Sequence of chain 17.A:
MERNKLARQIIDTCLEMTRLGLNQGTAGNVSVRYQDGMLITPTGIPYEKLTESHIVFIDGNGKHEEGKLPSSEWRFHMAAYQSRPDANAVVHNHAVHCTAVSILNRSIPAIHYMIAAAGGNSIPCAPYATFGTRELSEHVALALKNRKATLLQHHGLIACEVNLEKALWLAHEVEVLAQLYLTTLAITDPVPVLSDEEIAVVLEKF

Binding-site contacts:
Ligand atom O1 contacts residue ASN29 of chain 17.A at 3.6 Å.
Ligand atom O2 contacts residue GLU73 of chain 17.A at 2.4 Å (salt-bridge).
Ligand atom O2P contacts residue SER71 of chain 17.A at 3.7 Å.
Ligand atom O1P contacts residue SER72 of chain 17.A at 3.6 Å.
Ligand atom C1 contacts residue ZN1 of chain 17.B at 2.8 Å.
Ligand atom O2 contacts residue HIS94 of chain 17.A at 3.7 Å.
Ligand atom P contacts residue THR43 of chain 17.A at 3.9 Å.
Ligand atom O3P contacts residue GLY44 of chain 17.A at 2.9 Å (h-bond).
Ligand atom N2 contacts residue GLU73 of chain 17.A at 3.1 Å (salt-bridge).
Ligand atom O4P contacts residue ASN29 of chain 17.A at 2.9 Å (h-bond).
Ligand atom P contacts residue ASN29 of chain 17.A at 3.9 Å.
Ligand atom O1 contacts residue HIS92 of chain 17.A at 3.2 Å (h-bond).
Ligand atom O1 contacts residue GLY28 of chain 17.A at 2.9 Å (h-bond).
Ligand atom O2P contacts residue THR43 of chain 17.A at 2.9 Å (h-bond).
Ligand atom O3P contacts residue THR43 of chain 17.A at 3.7 Å.
Ligand atom O4P contacts residue GLY28 of chain 17.A at 3.5 Å (h-bond).
Ligand atom N2 contacts residue ZN1 of chain 17.B at 2.8 Å.
Ligand atom C2 contacts residue GLY28 of chain 17.A at 3.6 Å.
Ligand atom C1 contacts residue GLY28 of chain 17.A at 3.6 Å.
Ligand atom O1 contacts residue ALA27 of chain 17.A at 3.8 Å.
Ligand atom P contacts residue SER72 of chain 17.A at 4.0 Å.
Ligand atom C2 contacts residue ALA27 of chain 17.A at 4.0 Å (hydrophobic).
Ligand atom O2 contacts residue TYR113 of chain 6.A at 3.4 Å (h-bond).
Ligand atom C1 contacts residue ASN29 of chain 17.A at 3.3 Å.
Ligand atom O2 contacts residue HIS92 of chain 17.A at 3.4 Å (h-bond).
Ligand atom O2 contacts residue ZN1 of chain 17.B at 1.9 Å.
Ligand atom O1 contacts residue HIS94 of chain 17.A at 3.0 Å (h-bond).
Ligand atom C2 contacts residue ASN29 of chain 17.A at 3.5 Å.
Ligand atom O4P contacts residue SER71 of chain 17.A at 2.6 Å (h-bond).
Ligand atom C2 contacts residue THR26 of chain 17.A at 3.6 Å.
Ligand atom N2 contacts residue SER72 of chain 17.A at 4.0 Å.
Ligand atom O2 contacts residue HIS155 of chain 17.A at 2.9 Å (h-bond).
Ligand atom P contacts residue SER71 of chain 17.A at 3.8 Å.
Ligand atom O2P contacts residue SER72 of chain 17.A at 2.9 Å (h-bond).
Ligand atom O1P contacts residue ASN29 of chain 17.A at 3.6 Å.
Ligand atom O1 contacts residue ZN1 of chain 17.B at 2.2 Å.
Ligand atom C1 contacts residue HIS94 of chain 17.A at 3.9 Å.
Ligand atom O3P contacts residue THR26 of chain 17.A at 3.6 Å (h-bond).
Ligand atom N2 contacts residue TYR113 of chain 6.A at 3.7 Å.
Ligand atom N2 contacts residue ASN29 of chain 17.A at 3.6 Å.

This small molecule binds to this protein.
Small molecule (SMILES): O=C(COP(=O)(O)O)NO

Sequence of chain 6.A:
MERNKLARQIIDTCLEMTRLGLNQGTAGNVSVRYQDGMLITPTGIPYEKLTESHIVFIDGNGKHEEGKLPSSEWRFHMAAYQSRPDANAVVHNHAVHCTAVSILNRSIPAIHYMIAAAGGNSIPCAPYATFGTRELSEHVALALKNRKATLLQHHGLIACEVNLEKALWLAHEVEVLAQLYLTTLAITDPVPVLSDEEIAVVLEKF